A protein and the small-molecule ligand that binds it are described below.
Small molecule (SMILES): CC(=O)N[C@@H]1[C@@H](O)[C@H](O)[C@@H](CO)O[C@H]1O

Binding-site contacts:
Ligand atom C1 contacts residue ASN173 of chain 1.B at 1.4 Å.
Ligand atom O6 contacts residue GLU153 of chain 1.B at 4.1 Å.
Ligand atom C2 contacts residue GLN212 of chain 1.B at 4.3 Å.
Ligand atom C8 contacts residue ASN173 of chain 1.B at 4.3 Å.
Ligand atom C6 contacts residue GLU153 of chain 1.B at 3.7 Å.
Ligand atom O5 contacts residue ASN173 of chain 1.B at 2.4 Å (h-bond).
Ligand atom O6 contacts residue ILE154 of chain 1.B at 3.1 Å (h-bond).
Ligand atom O5 contacts residue GLU152 of chain 1.B at 3.9 Å.
Ligand atom N2 contacts residue GLN212 of chain 1.B at 4.2 Å.
Ligand atom N2 contacts residue ASN173 of chain 1.B at 2.6 Å (h-bond).
Ligand atom O5 contacts residue GLU153 of chain 1.B at 3.2 Å.
Ligand atom C1 contacts residue GLU153 of chain 1.B at 4.1 Å.
Ligand atom O6 contacts residue GLN212 of chain 1.B at 4.5 Å.
Ligand atom C6 contacts residue ILE154 of chain 1.B at 3.6 Å (hydrophobic).
Ligand atom C2 contacts residue ASN173 of chain 1.B at 2.0 Å.
Ligand atom C6 contacts residue LYS216 of chain 1.B at 4.4 Å.
Ligand atom C3 contacts residue GLN212 of chain 1.B at 4.2 Å.
Ligand atom C1 contacts residue GLU152 of chain 1.B at 3.7 Å.
Ligand atom C2 contacts residue GLU152 of chain 1.B at 3.9 Å.
Ligand atom C4 contacts residue ASN173 of chain 1.B at 3.9 Å.
Ligand atom O7 contacts residue ASN173 of chain 1.B at 3.2 Å (h-bond).
Ligand atom C7 contacts residue ASN173 of chain 1.B at 3.1 Å.
Ligand atom C1 contacts residue ILE154 of chain 1.B at 3.7 Å (hydrophobic).
Ligand atom O5 contacts residue ILE154 of chain 1.B at 2.9 Å (h-bond).
Ligand atom C3 contacts residue ASN173 of chain 1.B at 3.5 Å.
Ligand atom O3 contacts residue ASN173 of chain 1.B at 4.3 Å.
Ligand atom C8 contacts residue LYS174 of chain 1.B at 4.4 Å.
Ligand atom O7 contacts residue GLU152 of chain 1.B at 3.9 Å.
Ligand atom C1 contacts residue GLN212 of chain 1.B at 3.9 Å.
Ligand atom C5 contacts residue ILE154 of chain 1.B at 3.9 Å (hydrophobic).
Ligand atom C5 contacts residue GLU153 of chain 1.B at 4.1 Å.
Ligand atom C5 contacts residue ASN173 of chain 1.B at 3.6 Å.
Ligand atom O6 contacts residue LYS216 of chain 1.B at 3.6 Å.
Ligand atom O5 contacts residue GLN212 of chain 1.B at 4.4 Å.
Ligand atom C5 contacts residue GLN212 of chain 1.B at 4.2 Å.

Sequence of chain 1.B:
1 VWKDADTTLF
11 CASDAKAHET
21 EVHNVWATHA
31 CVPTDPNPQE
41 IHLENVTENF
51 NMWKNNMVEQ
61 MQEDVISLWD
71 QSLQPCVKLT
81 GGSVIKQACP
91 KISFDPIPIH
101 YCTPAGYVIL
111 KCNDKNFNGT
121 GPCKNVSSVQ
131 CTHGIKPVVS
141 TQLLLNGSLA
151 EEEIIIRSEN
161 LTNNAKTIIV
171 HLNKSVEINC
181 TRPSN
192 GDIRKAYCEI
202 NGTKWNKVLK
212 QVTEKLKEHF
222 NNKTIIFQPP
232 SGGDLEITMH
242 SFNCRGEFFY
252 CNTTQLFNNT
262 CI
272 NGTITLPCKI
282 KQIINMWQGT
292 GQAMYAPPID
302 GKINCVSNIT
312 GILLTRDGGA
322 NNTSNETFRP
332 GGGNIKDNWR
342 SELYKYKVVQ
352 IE